Binding-site contacts:
Ligand atom O4 contacts residue LEU953 of chain 1.B at 4.0 Å.
Ligand atom C4 contacts residue ASN748 of chain 1.B at 4.2 Å.
Ligand atom C6 contacts residue GLN957 of chain 1.B at 3.5 Å.
Ligand atom C3 contacts residue ASN748 of chain 1.B at 3.8 Å.
Ligand atom C7 contacts residue ASN748 of chain 1.B at 3.2 Å.
Ligand atom C1 contacts residue ASN748 of chain 1.B at 1.4 Å.
Ligand atom O6 contacts residue GLN957 of chain 1.B at 4.4 Å.
Ligand atom C5 contacts residue GLN957 of chain 1.B at 4.2 Å.
Ligand atom O5 contacts residue GLN1102 of chain 1.B at 4.4 Å.
Ligand atom C2 contacts residue GLN1102 of chain 1.B at 4.1 Å.
Ligand atom O7 contacts residue ASN748 of chain 1.B at 3.5 Å (h-bond).
Ligand atom N2 contacts residue GLN1102 of chain 1.B at 4.4 Å.
Ligand atom C8 contacts residue ASN748 of chain 1.B at 3.9 Å.
Ligand atom C2 contacts residue ASN748 of chain 1.B at 2.5 Å.
Ligand atom C7 contacts residue GLN1102 of chain 1.B at 3.9 Å.
Ligand atom C5 contacts residue ASN748 of chain 1.B at 3.7 Å.
Ligand atom C1 contacts residue GLN1102 of chain 1.B at 4.1 Å.
Ligand atom C5 contacts residue LEU953 of chain 1.B at 4.2 Å (hydrophobic).
Ligand atom C8 contacts residue GLN1102 of chain 1.B at 4.3 Å.
Ligand atom O7 contacts residue GLN1102 of chain 1.B at 3.1 Å (h-bond).
Ligand atom O5 contacts residue ASN748 of chain 1.B at 2.4 Å (h-bond).
Ligand atom C8 contacts residue THR747 of chain 1.B at 4.0 Å.
Ligand atom N2 contacts residue ASN748 of chain 1.B at 2.9 Å (h-bond).
Ligand atom O5 contacts residue GLN957 of chain 1.B at 4.4 Å.

A protein and the small-molecule ligand that binds it are described below.
Small molecule (SMILES): CC(=O)N[C@@H]1[C@@H](O)[C@H](O)[C@@H](CO)O[C@H]1O

Sequence of chain 1.B:
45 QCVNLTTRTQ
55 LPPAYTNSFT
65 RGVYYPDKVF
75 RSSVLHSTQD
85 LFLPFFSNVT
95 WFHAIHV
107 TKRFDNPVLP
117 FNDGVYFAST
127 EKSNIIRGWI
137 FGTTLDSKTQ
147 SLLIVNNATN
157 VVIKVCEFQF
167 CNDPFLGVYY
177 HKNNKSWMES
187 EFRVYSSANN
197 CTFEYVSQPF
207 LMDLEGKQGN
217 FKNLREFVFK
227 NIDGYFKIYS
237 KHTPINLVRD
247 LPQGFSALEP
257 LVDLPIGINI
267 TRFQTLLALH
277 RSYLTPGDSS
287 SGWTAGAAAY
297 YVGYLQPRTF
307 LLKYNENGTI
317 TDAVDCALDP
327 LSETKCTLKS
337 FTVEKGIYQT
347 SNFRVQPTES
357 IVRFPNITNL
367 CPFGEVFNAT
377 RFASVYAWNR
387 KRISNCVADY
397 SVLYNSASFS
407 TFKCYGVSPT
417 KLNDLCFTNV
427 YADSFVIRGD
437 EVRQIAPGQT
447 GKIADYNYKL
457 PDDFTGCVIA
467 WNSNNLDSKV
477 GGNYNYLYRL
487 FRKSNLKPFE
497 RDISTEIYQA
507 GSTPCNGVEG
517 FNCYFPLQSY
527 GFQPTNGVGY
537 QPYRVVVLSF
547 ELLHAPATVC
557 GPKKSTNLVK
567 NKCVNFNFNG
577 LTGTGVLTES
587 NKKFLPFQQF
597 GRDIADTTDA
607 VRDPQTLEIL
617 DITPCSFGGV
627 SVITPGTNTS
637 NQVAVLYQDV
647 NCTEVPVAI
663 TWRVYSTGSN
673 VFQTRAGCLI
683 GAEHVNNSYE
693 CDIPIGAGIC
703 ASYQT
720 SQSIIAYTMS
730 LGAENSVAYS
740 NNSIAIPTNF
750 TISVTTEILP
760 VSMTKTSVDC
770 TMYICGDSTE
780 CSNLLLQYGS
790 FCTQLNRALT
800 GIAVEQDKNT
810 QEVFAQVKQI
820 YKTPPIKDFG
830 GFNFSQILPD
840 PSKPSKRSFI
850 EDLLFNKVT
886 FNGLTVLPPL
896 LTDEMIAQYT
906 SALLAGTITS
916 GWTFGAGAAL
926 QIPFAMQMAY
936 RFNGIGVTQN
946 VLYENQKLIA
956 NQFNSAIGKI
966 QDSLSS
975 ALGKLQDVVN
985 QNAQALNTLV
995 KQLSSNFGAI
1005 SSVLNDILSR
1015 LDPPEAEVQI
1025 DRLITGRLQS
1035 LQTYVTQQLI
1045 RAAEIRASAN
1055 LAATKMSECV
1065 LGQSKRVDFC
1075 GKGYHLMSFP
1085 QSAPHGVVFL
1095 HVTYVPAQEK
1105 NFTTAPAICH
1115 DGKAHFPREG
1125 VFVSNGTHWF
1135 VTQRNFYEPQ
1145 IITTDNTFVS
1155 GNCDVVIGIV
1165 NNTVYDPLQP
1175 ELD